Binding-site contacts:
Ligand atom N contacts residue TRP154 of chain 1.B at 3.6 Å.
Ligand atom CE2 contacts residue HIS245 of chain 1.B at 3.8 Å.
Ligand atom O2 contacts residue TRP154 of chain 1.B at 3.2 Å.
Ligand atom CE1 contacts residue SAH1 of chain 1.H at 3.9 Å.
Ligand atom CG contacts residue TYR295 of chain 1.B at 3.7 Å (hydrophobic).
Ligand atom C1 contacts residue MET151 of chain 1.B at 3.9 Å (hydrophobic).
Ligand atom CD2 contacts residue MET151 of chain 1.B at 3.5 Å (hydrophobic).
Ligand atom CA contacts residue ASP292 of chain 1.B at 3.2 Å.
Ligand atom O3 contacts residue PHE147 of chain 1.B at 3.7 Å.
Ligand atom O3 contacts residue TYR134 of chain 1.B at 2.8 Å (h-bond).
Ligand atom OXT contacts residue ASP292 of chain 1.B at 3.9 Å.
Ligand atom CD1 contacts residue TYR295 of chain 1.B at 3.5 Å (hydrophobic).
Ligand atom CZ contacts residue HIS245 of chain 1.B at 3.4 Å.
Ligand atom O3 contacts residue TYR295 of chain 1.B at 2.6 Å (h-bond).
Ligand atom CZ contacts residue VAL248 of chain 1.B at 3.8 Å (hydrophobic).
Ligand atom O contacts residue HIS335 of chain 1.B at 2.7 Å (h-bond).
Ligand atom CB contacts residue MET151 of chain 1.B at 4.0 Å (hydrophobic).
Ligand atom CE1 contacts residue HIS245 of chain 1.B at 4.0 Å.
Ligand atom C contacts residue ASP292 of chain 1.B at 3.5 Å.
Ligand atom CD1 contacts residue MET151 of chain 1.B at 4.0 Å (hydrophobic).
Ligand atom O contacts residue ALA277 of chain 1.B at 3.5 Å.
Ligand atom O contacts residue HIS245 of chain 1.B at 3.6 Å.
Ligand atom C contacts residue TYR288 of chain 1.B at 3.8 Å (hydrophobic).
Ligand atom N contacts residue ASP292 of chain 1.B at 2.6 Å (salt-bridge).
Ligand atom CD1 contacts residue TYR134 of chain 1.B at 3.5 Å (hydrophobic).
Ligand atom CE1 contacts residue PHE296 of chain 1.B at 3.8 Å (hydrophobic).
Ligand atom CG contacts residue MET151 of chain 1.B at 3.5 Å (hydrophobic).
Ligand atom OXT contacts residue TYR288 of chain 1.B at 2.6 Å (h-bond).
Ligand atom N1 contacts residue TYR295 of chain 1.B at 3.3 Å (h-bond).
Ligand atom CE2 contacts residue PHE296 of chain 1.B at 3.5 Å (hydrophobic).
Ligand atom N1 contacts residue MET151 of chain 1.B at 3.7 Å.
Ligand atom C contacts residue HIS335 of chain 1.B at 3.1 Å.
Ligand atom C1 contacts residue TRP154 of chain 1.B at 4.0 Å (hydrophobic).
Ligand atom CD2 contacts residue PHE296 of chain 1.B at 3.9 Å (hydrophobic).
Ligand atom CE1 contacts residue TYR134 of chain 1.B at 3.4 Å (hydrophobic).
Ligand atom CB contacts residue TRP154 of chain 1.B at 3.9 Å (hydrophobic).
Ligand atom OXT contacts residue TRP154 of chain 1.B at 3.5 Å.
Ligand atom CZ contacts residue PHE296 of chain 1.B at 3.6 Å (hydrophobic).
Ligand atom OXT contacts residue HIS335 of chain 1.B at 2.8 Å (h-bond).
Ligand atom N1 contacts residue TYR99 of chain 1.B at 2.9 Å (h-bond).

Sequence of chain 1.B:
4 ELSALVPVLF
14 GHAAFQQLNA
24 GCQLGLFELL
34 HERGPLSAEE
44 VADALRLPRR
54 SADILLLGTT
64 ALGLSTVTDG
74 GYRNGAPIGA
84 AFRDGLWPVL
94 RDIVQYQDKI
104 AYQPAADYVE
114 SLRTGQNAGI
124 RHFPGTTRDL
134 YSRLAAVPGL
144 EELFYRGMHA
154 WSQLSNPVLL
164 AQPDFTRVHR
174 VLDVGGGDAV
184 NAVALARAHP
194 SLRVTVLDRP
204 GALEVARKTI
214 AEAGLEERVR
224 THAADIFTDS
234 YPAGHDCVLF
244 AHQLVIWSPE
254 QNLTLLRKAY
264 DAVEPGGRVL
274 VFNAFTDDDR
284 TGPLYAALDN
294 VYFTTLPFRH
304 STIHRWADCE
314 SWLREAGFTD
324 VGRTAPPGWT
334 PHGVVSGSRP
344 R

The protein below binds the small molecule below.
Small molecule (SMILES): Nc1c(O)cccc1C(=O)C[C@H](N)C(=O)O